This protein binds this small molecule.
Small molecule (SMILES): C(=C1\CCCN=C1c1cccnc1)\c1cccs1

Binding-site contacts:
Ligand atom C8 contacts residue MET122 of chain 1.E at 4.1 Å (hydrophobic).
Ligand atom C11 contacts residue TYR200 of chain 1.D at 4.2 Å (hydrophobic).
Ligand atom N17 contacts residue TRP151 of chain 1.D at 2.7 Å (h-bond).
Ligand atom C10 contacts residue TYR200 of chain 1.D at 4.0 Å (hydrophobic).
Ligand atom C13 contacts residue TRP61 of chain 1.E at 4.0 Å (hydrophobic).
Ligand atom N16 contacts residue MET122 of chain 1.E at 3.9 Å.
Ligand atom C7 contacts residue TYR172 of chain 1.E at 3.4 Å (hydrophobic).
Ligand atom C3 contacts residue TYR200 of chain 1.D at 3.1 Å (hydrophobic).
Ligand atom C11 contacts residue MET122 of chain 1.E at 3.3 Å (hydrophobic).
Ligand atom C5 contacts residue THR152 of chain 1.D at 4.1 Å.
Ligand atom C2 contacts residue CYS195 of chain 1.D at 3.7 Å (hydrophobic).
Ligand atom S18 contacts residue MET122 of chain 1.E at 4.2 Å.
Ligand atom C7 contacts residue CYS195 of chain 1.D at 3.5 Å (hydrophobic).
Ligand atom C6 contacts residue TRP151 of chain 1.D at 3.2 Å (hydrophobic).
Ligand atom C8 contacts residue TYR200 of chain 1.D at 3.9 Å (hydrophobic).
Ligand atom C13 contacts residue MET122 of chain 1.E at 4.0 Å (hydrophobic).
Ligand atom C4 contacts residue MET122 of chain 1.E at 3.8 Å (hydrophobic).
Ligand atom C2 contacts residue CYS196 of chain 1.D at 4.0 Å (hydrophobic).
Ligand atom C15 contacts residue TRP151 of chain 1.D at 3.6 Å (hydrophobic).
Ligand atom C12 contacts residue MET122 of chain 1.E at 3.1 Å (hydrophobic).
Ligand atom C5 contacts residue ARG112 of chain 1.E at 4.0 Å.
Ligand atom C13 contacts residue TYR193 of chain 1.D at 3.5 Å (hydrophobic).
Ligand atom C14 contacts residue TYR193 of chain 1.D at 3.8 Å (hydrophobic).
Ligand atom C14 contacts residue TYR200 of chain 1.D at 3.8 Å (hydrophobic).
Ligand atom C1 contacts residue TYR200 of chain 1.D at 4.0 Å (hydrophobic).
Ligand atom C13 contacts residue TYR200 of chain 1.D at 4.0 Å (hydrophobic).
Ligand atom N16 contacts residue THR152 of chain 1.D at 3.9 Å.
Ligand atom C1 contacts residue ARG112 of chain 1.E at 3.9 Å.
Ligand atom C9 contacts residue MET122 of chain 1.E at 3.5 Å (hydrophobic).
Ligand atom C10 contacts residue MET122 of chain 1.E at 3.7 Å (hydrophobic).
Ligand atom C1 contacts residue LEU120 of chain 1.E at 3.6 Å (hydrophobic).
Ligand atom C8 contacts residue TRP151 of chain 1.D at 3.2 Å (hydrophobic).
Ligand atom C7 contacts residue TYR193 of chain 1.D at 4.1 Å (hydrophobic).
Ligand atom C6 contacts residue MET122 of chain 1.E at 4.0 Å (hydrophobic).
Ligand atom S18 contacts residue TYR193 of chain 1.D at 3.6 Å.
Ligand atom C3 contacts residue TRP151 of chain 1.D at 3.8 Å (hydrophobic).
Ligand atom C10 contacts residue TRP151 of chain 1.D at 3.4 Å (hydrophobic).
Ligand atom C5 contacts residue TRP151 of chain 1.D at 4.2 Å (hydrophobic).
Ligand atom N16 contacts residue TRP151 of chain 1.D at 3.7 Å.
Ligand atom C5 contacts residue LEU120 of chain 1.E at 3.9 Å (hydrophobic).

Sequence of chain 1.E:
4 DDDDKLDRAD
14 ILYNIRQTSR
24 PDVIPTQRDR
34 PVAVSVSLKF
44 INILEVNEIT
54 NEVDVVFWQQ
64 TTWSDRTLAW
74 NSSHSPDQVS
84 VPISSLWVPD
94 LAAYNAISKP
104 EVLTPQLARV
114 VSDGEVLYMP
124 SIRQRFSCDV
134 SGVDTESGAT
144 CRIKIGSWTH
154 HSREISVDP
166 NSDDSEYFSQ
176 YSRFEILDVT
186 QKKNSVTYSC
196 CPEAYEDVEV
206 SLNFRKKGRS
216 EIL

Sequence of chain 1.D:
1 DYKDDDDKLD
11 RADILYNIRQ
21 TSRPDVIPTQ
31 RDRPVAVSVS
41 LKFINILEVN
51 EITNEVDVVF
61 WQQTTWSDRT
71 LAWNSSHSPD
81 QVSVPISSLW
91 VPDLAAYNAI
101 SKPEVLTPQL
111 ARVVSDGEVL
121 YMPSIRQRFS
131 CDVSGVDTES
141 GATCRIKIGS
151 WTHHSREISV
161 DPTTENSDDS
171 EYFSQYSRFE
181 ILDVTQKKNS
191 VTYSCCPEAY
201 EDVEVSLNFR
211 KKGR